Binding-site contacts:
Ligand atom CD1 contacts residue PHE55 of chain 1.B at 3.8 Å (hydrophobic).
Ligand atom CG2 contacts residue PHE69 of chain 1.B at 3.8 Å (hydrophobic).
Ligand atom CZ contacts residue PHE49 of chain 1.A at 3.7 Å (hydrophobic).
Ligand atom CD1 contacts residue ALA51 of chain 1.B at 3.9 Å (hydrophobic).
Ligand atom N contacts residue PHE69 of chain 1.B at 3.9 Å.
Ligand atom CE2 contacts residue PHE15 of chain 1.A at 4.1 Å (hydrophobic).
Ligand atom CD2 contacts residue ALA43 of chain 1.B at 4.0 Å (hydrophobic).
Ligand atom CE1 contacts residue PHE49 of chain 1.A at 3.7 Å (hydrophobic).
Ligand atom CG contacts residue GLN19 of chain 1.A at 3.5 Å.
Ligand atom C contacts residue PHE69 of chain 1.B at 4.0 Å (hydrophobic).
Ligand atom CD1 contacts residue VAL47 of chain 1.B at 3.8 Å (hydrophobic).
Ligand atom O contacts residue ARG44 of chain 1.B at 3.7 Å.
Ligand atom CG2 contacts residue MET61 of chain 1.B at 3.9 Å (hydrophobic).
Ligand atom CA contacts residue PHE69 of chain 1.B at 4.2 Å (hydrophobic).
Ligand atom CD2 contacts residue GLN19 of chain 1.A at 3.5 Å.
Ligand atom O contacts residue VAL47 of chain 1.B at 3.8 Å.
Ligand atom CG2 contacts residue GLN62 of chain 1.B at 3.8 Å.
Ligand atom CD2 contacts residue PHE69 of chain 1.B at 4.0 Å (hydrophobic).
Ligand atom CG1 contacts residue MET61 of chain 1.B at 3.8 Å (hydrophobic).
Ligand atom CD2 contacts residue VAL47 of chain 1.B at 3.8 Å (hydrophobic).
Ligand atom O contacts residue LYS63 of chain 1.B at 2.9 Å (salt-bridge).
Ligand atom CB contacts residue GLN19 of chain 1.A at 3.6 Å.
Ligand atom CE1 contacts residue PHE55 of chain 1.B at 3.9 Å (hydrophobic).
Ligand atom CG2 contacts residue LYS63 of chain 1.B at 3.6 Å.
Ligand atom O contacts residue PHE69 of chain 1.B at 3.7 Å.
Ligand atom CD1 contacts residue CYS54 of chain 1.B at 4.1 Å (hydrophobic).
Ligand atom CB contacts residue PHE15 of chain 1.A at 3.9 Å (hydrophobic).
Ligand atom C contacts residue LYS63 of chain 1.B at 4.1 Å.
Ligand atom CD1 contacts residue MET61 of chain 1.B at 4.1 Å (hydrophobic).
Ligand atom CG contacts residue VAL47 of chain 1.B at 3.9 Å (hydrophobic).
Ligand atom CD2 contacts residue MET35 of chain 1.B at 4.0 Å (hydrophobic).
Ligand atom OG contacts residue GLU16 of chain 1.A at 3.4 Å.
Ligand atom CD2 contacts residue GLU16 of chain 1.A at 4.2 Å.
Ligand atom CD1 contacts residue ARG44 of chain 1.B at 3.6 Å.
Ligand atom C contacts residue PHE69 of chain 1.B at 4.0 Å (hydrophobic).
Ligand atom CZ contacts residue PHE15 of chain 1.A at 4.0 Å (hydrophobic).
Ligand atom O contacts residue MET61 of chain 1.B at 4.0 Å.
Ligand atom CG contacts residue ALA51 of chain 1.B at 3.9 Å (hydrophobic).
Ligand atom CD1 contacts residue GLN19 of chain 1.A at 4.0 Å.
Ligand atom CG contacts residue PHE69 of chain 1.B at 4.0 Å (hydrophobic).

A small-molecule ligand and the protein it binds are described below.
Small molecule (SMILES): CC(C)C[C@H](NC(=O)[C@H](Cc1ccccc1)NC(=O)[C@H](CO)NC(=O)[C@@H]1CCCN1C(=O)[C@@H](NC(=O)[C@H](CC(=O)O)NC(=O)[C@H](CC(C)C)NC(=O)[C@@H](N)CC(=O)O)C(C)C)C(=O)N[C@@H](CCC(N)=O)C(=O)O

Sequence of chain 1.B:
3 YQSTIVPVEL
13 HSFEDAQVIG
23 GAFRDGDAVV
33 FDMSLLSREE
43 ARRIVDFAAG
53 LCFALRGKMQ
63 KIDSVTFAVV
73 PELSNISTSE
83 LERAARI

Sequence of chain 1.A:
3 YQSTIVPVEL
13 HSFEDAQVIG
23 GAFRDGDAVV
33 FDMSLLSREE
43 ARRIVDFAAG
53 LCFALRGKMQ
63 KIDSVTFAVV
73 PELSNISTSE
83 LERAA